Sequence of chain 1.B:
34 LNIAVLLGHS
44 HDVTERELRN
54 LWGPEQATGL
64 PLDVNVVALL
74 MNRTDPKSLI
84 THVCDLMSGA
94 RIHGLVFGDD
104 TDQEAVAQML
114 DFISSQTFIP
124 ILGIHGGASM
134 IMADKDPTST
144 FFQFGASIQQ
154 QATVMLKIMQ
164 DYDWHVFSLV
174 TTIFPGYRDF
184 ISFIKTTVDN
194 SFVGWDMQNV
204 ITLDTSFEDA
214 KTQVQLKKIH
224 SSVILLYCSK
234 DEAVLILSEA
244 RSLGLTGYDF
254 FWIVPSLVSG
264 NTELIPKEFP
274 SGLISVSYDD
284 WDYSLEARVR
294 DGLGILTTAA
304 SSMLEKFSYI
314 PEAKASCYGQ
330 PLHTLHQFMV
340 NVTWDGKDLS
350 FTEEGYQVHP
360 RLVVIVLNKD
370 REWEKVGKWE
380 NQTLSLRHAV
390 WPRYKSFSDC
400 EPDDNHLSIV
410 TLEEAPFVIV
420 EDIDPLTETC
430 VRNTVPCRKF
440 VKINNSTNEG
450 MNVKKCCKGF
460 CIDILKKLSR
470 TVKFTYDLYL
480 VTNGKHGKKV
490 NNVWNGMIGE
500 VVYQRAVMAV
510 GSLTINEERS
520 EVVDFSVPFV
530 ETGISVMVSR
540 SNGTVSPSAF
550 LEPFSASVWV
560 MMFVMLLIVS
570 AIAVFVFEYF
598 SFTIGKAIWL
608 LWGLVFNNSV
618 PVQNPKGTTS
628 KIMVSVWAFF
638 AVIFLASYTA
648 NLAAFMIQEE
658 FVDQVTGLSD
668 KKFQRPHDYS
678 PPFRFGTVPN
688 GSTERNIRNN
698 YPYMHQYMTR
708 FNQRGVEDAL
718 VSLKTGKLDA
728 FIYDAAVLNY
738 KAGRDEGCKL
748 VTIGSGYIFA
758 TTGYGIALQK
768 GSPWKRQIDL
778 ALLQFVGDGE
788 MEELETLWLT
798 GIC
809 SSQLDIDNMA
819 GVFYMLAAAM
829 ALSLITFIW

This small molecule binds to this protein.
Small molecule (SMILES): CC(=O)N[C@@H]1[C@@H](O)[C@H](O)[C@@H](CO)O[C@H]1O

Binding-site contacts:
Ligand atom N2 contacts residue ASN444 of chain 1.B at 3.1 Å (h-bond).
Ligand atom C1 contacts residue ASN444 of chain 1.B at 1.4 Å.
Ligand atom C4 contacts residue ASN444 of chain 1.B at 4.2 Å.
Ligand atom C8 contacts residue ASN444 of chain 1.B at 3.7 Å.
Ligand atom O7 contacts residue ASN444 of chain 1.B at 2.9 Å (h-bond).
Ligand atom O7 contacts residue ASN447 of chain 1.B at 4.3 Å.
Ligand atom C2 contacts residue ASN444 of chain 1.B at 2.5 Å.
Ligand atom O5 contacts residue ASN444 of chain 1.B at 2.3 Å (h-bond).
Ligand atom C7 contacts residue LYS441 of chain 1.B at 3.6 Å.
Ligand atom C8 contacts residue ASN447 of chain 1.B at 4.3 Å.
Ligand atom C5 contacts residue ASN444 of chain 1.B at 3.7 Å.
Ligand atom O7 contacts residue LYS441 of chain 1.B at 2.9 Å (salt-bridge).
Ligand atom C8 contacts residue LYS441 of chain 1.B at 4.2 Å.
Ligand atom C7 contacts residue ASN444 of chain 1.B at 3.1 Å.
Ligand atom N2 contacts residue LYS441 of chain 1.B at 4.3 Å.
Ligand atom C3 contacts residue ASN444 of chain 1.B at 3.8 Å.